The protein below binds the small molecule below.
Small molecule (SMILES): Cc1cc(CCCCCOc2ccc(C3=N[C@@H](C)CO3)cc2)on1

Sequence of chain 35.C:
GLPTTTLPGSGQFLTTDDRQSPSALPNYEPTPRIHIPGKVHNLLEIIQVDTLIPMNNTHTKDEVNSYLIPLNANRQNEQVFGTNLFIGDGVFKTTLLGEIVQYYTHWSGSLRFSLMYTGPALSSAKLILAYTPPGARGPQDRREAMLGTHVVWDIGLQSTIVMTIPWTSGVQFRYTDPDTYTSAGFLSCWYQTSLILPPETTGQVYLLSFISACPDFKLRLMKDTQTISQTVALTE

Sequence of chain 34.C:
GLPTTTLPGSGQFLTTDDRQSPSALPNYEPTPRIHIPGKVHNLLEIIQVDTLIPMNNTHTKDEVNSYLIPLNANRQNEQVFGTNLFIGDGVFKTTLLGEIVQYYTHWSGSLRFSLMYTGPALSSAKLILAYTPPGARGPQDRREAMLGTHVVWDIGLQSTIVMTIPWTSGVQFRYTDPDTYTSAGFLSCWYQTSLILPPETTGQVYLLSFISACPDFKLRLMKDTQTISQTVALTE

Sequence of chain 34.A:
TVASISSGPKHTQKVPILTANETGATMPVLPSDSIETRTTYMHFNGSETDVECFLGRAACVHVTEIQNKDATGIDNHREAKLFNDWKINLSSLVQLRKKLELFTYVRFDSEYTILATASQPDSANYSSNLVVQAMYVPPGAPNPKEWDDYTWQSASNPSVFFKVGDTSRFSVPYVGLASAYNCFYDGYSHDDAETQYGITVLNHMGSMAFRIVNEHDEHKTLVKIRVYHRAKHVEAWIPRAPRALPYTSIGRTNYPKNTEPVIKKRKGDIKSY

Binding-site contacts:
Ligand atom CM1 contacts residue PRO174 of chain 34.A at 3.8 Å (hydrophobic).
Ligand atom C6B contacts residue TYR128 of chain 34.A at 3.4 Å (hydrophobic).
Ligand atom C3C contacts residue TYR128 of chain 34.A at 3.3 Å (hydrophobic).
Ligand atom C2B contacts residue VAL188 of chain 34.A at 3.3 Å (hydrophobic).
Ligand atom C2A contacts residue TYR152 of chain 34.A at 3.8 Å (hydrophobic).
Ligand atom C4C contacts residue TYR197 of chain 34.A at 4.0 Å (hydrophobic).
Ligand atom CM1 contacts residue VAL176 of chain 34.A at 3.4 Å (hydrophobic).
Ligand atom C3 contacts residue ASN219 of chain 34.A at 3.9 Å.
Ligand atom C4 contacts residue LEU106 of chain 34.A at 3.6 Å (hydrophobic).
Ligand atom O1A contacts residue PHE186 of chain 34.A at 3.2 Å.
Ligand atom C5B contacts residue MET224 of chain 34.A at 3.2 Å (hydrophobic).
Ligand atom C2A contacts residue PHE186 of chain 34.A at 3.6 Å (hydrophobic).
Ligand atom C1B contacts residue ILE104 of chain 34.A at 4.0 Å (hydrophobic).
Ligand atom C6B contacts residue ILE104 of chain 34.A at 3.6 Å (hydrophobic).
Ligand atom C4A contacts residue PRO174 of chain 34.A at 3.4 Å (hydrophobic).
Ligand atom C4 contacts residue PHE124 of chain 34.A at 3.9 Å (hydrophobic).
Ligand atom N3A contacts residue TYR152 of chain 34.A at 3.6 Å.
Ligand atom C3B contacts residue TYR152 of chain 34.A at 3.6 Å (hydrophobic).
Ligand atom C1B contacts residue TYR128 of chain 34.A at 3.7 Å (hydrophobic).
Ligand atom C3B contacts residue VAL188 of chain 34.A at 3.5 Å (hydrophobic).
Ligand atom CM1 contacts residue SER175 of chain 34.A at 3.9 Å.
Ligand atom C6B contacts residue MET224 of chain 34.A at 3.6 Å (hydrophobic).
Ligand atom CM1 contacts residue LEU14 of chain 35.C at 3.3 Å (hydrophobic).
Ligand atom C2C contacts residue TYR197 of chain 34.A at 3.8 Å (hydrophobic).
Ligand atom C4B contacts residue PHE186 of chain 34.A at 3.9 Å (hydrophobic).
Ligand atom N2 contacts residue ASN219 of chain 34.A at 3.0 Å (h-bond).
Ligand atom O1 contacts residue ASN219 of chain 34.A at 3.9 Å.
Ligand atom C5 contacts residue LEU106 of chain 34.A at 3.8 Å (hydrophobic).
Ligand atom C4C contacts residue VAL191 of chain 34.A at 3.3 Å (hydrophobic).
Ligand atom C4 contacts residue TYR197 of chain 34.A at 3.9 Å (hydrophobic).
Ligand atom C5A contacts residue PHE186 of chain 34.A at 3.7 Å (hydrophobic).
Ligand atom N3A contacts residue PRO174 of chain 34.A at 3.9 Å.
Ligand atom C1B contacts residue VAL188 of chain 34.A at 3.7 Å (hydrophobic).
Ligand atom C1C contacts residue LEU106 of chain 34.A at 3.6 Å (hydrophobic).
Ligand atom C5A contacts residue VAL176 of chain 34.A at 3.8 Å (hydrophobic).
Ligand atom C5C contacts residue VAL191 of chain 34.A at 3.7 Å (hydrophobic).
Ligand atom C4B contacts residue TYR152 of chain 34.A at 4.0 Å (hydrophobic).
Ligand atom C5B contacts residue PHE186 of chain 34.A at 3.9 Å (hydrophobic).
Ligand atom N3A contacts residue ALA24 of chain 34.C at 3.9 Å.
Ligand atom O1B contacts residue TYR128 of chain 34.A at 3.4 Å (h-bond).